The protein below binds the small molecule below.
Small molecule (SMILES): Nc1ncnc2c1nc(Br)n2[C@@H]1O[C@H](COP(=O)(O)O)[C@@H](O)[C@H]1O

Binding-site contacts:
Ligand atom P contacts residue HIS103 of chain 2.A at 3.9 Å.
Ligand atom N9 contacts residue ILE33 of chain 2.A at 3.7 Å.
Ligand atom O4' contacts residue PHE8 of chain 2.A at 3.6 Å.
Ligand atom O4' contacts residue LEU42 of chain 2.A at 3.9 Å.
Ligand atom C5' contacts residue SER96 of chain 2.A at 3.8 Å.
Ligand atom O2P contacts residue GLN95 of chain 2.A at 3.6 Å.
Ligand atom C2 contacts residue PHE30 of chain 2.A at 3.6 Å (hydrophobic).
Ligand atom C4' contacts residue ASP32 of chain 2.A at 3.8 Å.
Ligand atom O1P contacts residue GLY94 of chain 2.A at 3.0 Å (h-bond).
Ligand atom N3 contacts residue PHE30 of chain 2.A at 3.8 Å.
Ligand atom C4 contacts residue ILE33 of chain 2.A at 3.6 Å (hydrophobic).
Ligand atom C2' contacts residue ASP32 of chain 2.A at 3.5 Å.
Ligand atom O2P contacts residue SER96 of chain 2.A at 2.8 Å (h-bond).
Ligand atom BR8 contacts residue VAL97 of chain 2.A at 3.7 Å.
Ligand atom O1P contacts residue SER96 of chain 2.A at 3.2 Å (h-bond).
Ligand atom O5' contacts residue HIS103 of chain 2.A at 3.4 Å (h-bond).
Ligand atom O2P contacts residue HIS101 of chain 2.A at 3.2 Å (h-bond).
Ligand atom BR8 contacts residue ILE7 of chain 2.A at 3.8 Å.
Ligand atom N3 contacts residue ASP32 of chain 2.A at 3.8 Å.
Ligand atom O5' contacts residue HIS101 of chain 2.A at 2.9 Å (h-bond).
Ligand atom N3 contacts residue ILE33 of chain 2.A at 3.3 Å (h-bond).
Ligand atom C1' contacts residue ASP32 of chain 2.A at 3.5 Å.
Ligand atom O2' contacts residue ILE33 of chain 2.A at 3.5 Å.
Ligand atom P contacts residue GLY94 of chain 2.A at 3.7 Å.
Ligand atom O2P contacts residue VAL97 of chain 2.A at 3.1 Å (h-bond).
Ligand atom P contacts residue ASN88 of chain 2.A at 3.9 Å.
Ligand atom O3P contacts residue HIS103 of chain 2.A at 3.0 Å (h-bond).
Ligand atom O2' contacts residue SER34 of chain 2.A at 3.4 Å (h-bond).
Ligand atom O3' contacts residue HIS103 of chain 2.A at 3.7 Å.
Ligand atom O3P contacts residue HIS101 of chain 2.A at 3.0 Å (h-bond).
Ligand atom O3' contacts residue ASP32 of chain 2.A at 2.7 Å (salt-bridge).
Ligand atom C5' contacts residue HIS101 of chain 2.A at 3.8 Å.
Ligand atom O3P contacts residue ASN88 of chain 2.A at 2.8 Å (h-bond).
Ligand atom P contacts residue HIS101 of chain 2.A at 3.3 Å.
Ligand atom C2 contacts residue ILE33 of chain 2.A at 3.3 Å (hydrophobic).
Ligand atom C2 contacts residue HIS31 of chain 2.A at 3.4 Å.
Ligand atom P contacts residue SER96 of chain 2.A at 3.8 Å.
Ligand atom C5 contacts residue ILE33 of chain 2.A at 3.9 Å (hydrophobic).
Ligand atom O2' contacts residue ASP32 of chain 2.A at 2.7 Å (salt-bridge).
Ligand atom C3' contacts residue ASP32 of chain 2.A at 3.6 Å.

Sequence of chain 2.A:
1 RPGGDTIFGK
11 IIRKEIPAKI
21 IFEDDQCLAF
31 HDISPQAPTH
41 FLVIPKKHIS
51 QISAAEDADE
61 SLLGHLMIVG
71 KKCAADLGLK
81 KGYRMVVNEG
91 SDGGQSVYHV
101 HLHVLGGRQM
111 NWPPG